Binding-site contacts:
Ligand atom N22 contacts residue ILE246 of chain 1.D at 3.7 Å.
Ligand atom C4 contacts residue TYR247 of chain 1.D at 3.3 Å (hydrophobic).
Ligand atom C4 contacts residue PHE250 of chain 1.D at 3.8 Å (hydrophobic).
Ligand atom C17 contacts residue PHE283 of chain 1.D at 3.5 Å (hydrophobic).
Ligand atom C5 contacts residue TYR247 of chain 1.D at 3.1 Å (hydrophobic).
Ligand atom C13 contacts residue LYS272 of chain 1.D at 3.7 Å.
Ligand atom N6 contacts residue MET267 of chain 1.D at 3.4 Å (h-bond).
Ligand atom C8 contacts residue GLY279 of chain 1.D at 3.5 Å.
Ligand atom C21 contacts residue LEU229 of chain 1.D at 3.6 Å (hydrophobic).
Ligand atom C14 contacts residue PRO266 of chain 1.D at 3.6 Å (hydrophobic).
Ligand atom C13 contacts residue GLU275 of chain 1.D at 3.5 Å.
Ligand atom C12 contacts residue VAL276 of chain 1.D at 3.7 Å (hydrophobic).
Ligand atom C11 contacts residue MET267 of chain 1.D at 3.5 Å (hydrophobic).
Ligand atom N31 contacts residue PHE283 of chain 1.D at 3.6 Å.
Ligand atom N9 contacts residue MET267 of chain 1.D at 3.4 Å.
Ligand atom O26 contacts residue PHE283 of chain 1.D at 3.8 Å.
Ligand atom C19 contacts residue PHE283 of chain 1.D at 3.5 Å (hydrophobic).
Ligand atom O18 contacts residue GLN280 of chain 1.D at 3.0 Å (h-bond).
Ligand atom C8 contacts residue MET267 of chain 1.D at 3.5 Å (hydrophobic).
Ligand atom C2 contacts residue MET267 of chain 1.D at 3.5 Å (hydrophobic).
Ligand atom C27 contacts residue VAL232 of chain 1.D at 3.7 Å (hydrophobic).
Ligand atom N23 contacts residue ILE246 of chain 1.D at 3.8 Å.
Ligand atom C10 contacts residue MET267 of chain 1.D at 3.6 Å (hydrophobic).
Ligand atom C5 contacts residue MET267 of chain 1.D at 3.4 Å (hydrophobic).
Ligand atom C11 contacts residue TYR247 of chain 1.D at 3.7 Å (hydrophobic).
Ligand atom C27 contacts residue PHE283 of chain 1.D at 3.7 Å (hydrophobic).
Ligand atom C7 contacts residue MET267 of chain 1.D at 3.6 Å (hydrophobic).
Ligand atom C1 contacts residue PHE283 of chain 1.D at 3.5 Å (hydrophobic).
Ligand atom C2 contacts residue PHE283 of chain 1.D at 3.6 Å (hydrophobic).
Ligand atom C27 contacts residue ILE246 of chain 1.D at 3.8 Å (hydrophobic).
Ligand atom C3 contacts residue MET267 of chain 1.D at 3.5 Å (hydrophobic).
Ligand atom O18 contacts residue PHE283 of chain 1.D at 3.5 Å.
Ligand atom C15 contacts residue GLY279 of chain 1.D at 3.8 Å.
Ligand atom N23 contacts residue PHE283 of chain 1.D at 3.5 Å.
Ligand atom C20 contacts residue PHE283 of chain 1.D at 3.7 Å (hydrophobic).
Ligand atom C8 contacts residue TYR247 of chain 1.D at 3.6 Å (hydrophobic).
Ligand atom C12 contacts residue GLU275 of chain 1.D at 3.8 Å.
Ligand atom C10 contacts residue GLY279 of chain 1.D at 3.5 Å.
Ligand atom C4 contacts residue GLN280 of chain 1.D at 3.7 Å.
Ligand atom N9 contacts residue TYR247 of chain 1.D at 2.4 Å (h-bond).

This small molecule binds to this protein.
Small molecule (SMILES): Cc1ccccc1-c1cn2c(n1)C[C@H](NC(=O)c1c(C(=O)N3CCC3)cnn1C)CC2

Sequence of chain 1.D:
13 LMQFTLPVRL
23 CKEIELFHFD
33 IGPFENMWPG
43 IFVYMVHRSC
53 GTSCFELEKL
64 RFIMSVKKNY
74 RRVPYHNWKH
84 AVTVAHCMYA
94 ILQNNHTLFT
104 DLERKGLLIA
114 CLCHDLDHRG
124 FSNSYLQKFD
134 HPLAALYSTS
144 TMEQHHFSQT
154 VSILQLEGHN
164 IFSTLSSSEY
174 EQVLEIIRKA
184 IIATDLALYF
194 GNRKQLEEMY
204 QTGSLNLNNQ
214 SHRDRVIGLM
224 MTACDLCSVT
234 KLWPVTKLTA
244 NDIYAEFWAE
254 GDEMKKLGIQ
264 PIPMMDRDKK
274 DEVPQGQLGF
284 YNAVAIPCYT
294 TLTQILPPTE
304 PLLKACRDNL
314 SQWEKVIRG